The small molecule below binds the protein below.
Small molecule (SMILES): CC(=O)N[C@@H]1[C@@H](O)[C@H](O)[C@@H](CO)O[C@H]1O

Sequence of chain 1.K:
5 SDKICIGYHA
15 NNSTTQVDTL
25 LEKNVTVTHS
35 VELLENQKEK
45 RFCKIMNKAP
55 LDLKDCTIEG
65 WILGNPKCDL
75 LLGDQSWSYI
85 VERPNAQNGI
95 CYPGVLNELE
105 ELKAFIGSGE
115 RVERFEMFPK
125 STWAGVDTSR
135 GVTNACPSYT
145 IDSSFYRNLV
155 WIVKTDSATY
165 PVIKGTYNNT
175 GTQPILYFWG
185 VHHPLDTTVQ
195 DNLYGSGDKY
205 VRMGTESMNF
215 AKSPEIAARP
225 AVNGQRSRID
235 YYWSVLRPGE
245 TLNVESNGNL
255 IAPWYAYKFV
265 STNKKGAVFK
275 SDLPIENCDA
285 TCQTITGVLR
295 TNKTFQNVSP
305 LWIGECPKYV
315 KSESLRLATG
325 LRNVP

Binding-site contacts:
Ligand atom O5 contacts residue ASN28 of chain 1.K at 2.3 Å (h-bond).
Ligand atom C5 contacts residue ASN28 of chain 1.K at 3.3 Å.
Ligand atom C2 contacts residue GLN20 of chain 1.K at 4.5 Å.
Ligand atom C5 contacts residue GLN20 of chain 1.K at 4.5 Å.
Ligand atom C1 contacts residue GLN20 of chain 1.K at 3.4 Å.
Ligand atom O6 contacts residue ASN28 of chain 1.K at 4.1 Å.
Ligand atom O5 contacts residue GLN20 of chain 1.K at 4.2 Å.
Ligand atom N2 contacts residue ASN28 of chain 1.K at 3.4 Å (h-bond).
Ligand atom N2 contacts residue GLN20 of chain 1.K at 4.5 Å.
Ligand atom C6 contacts residue ASN28 of chain 1.K at 4.3 Å.
Ligand atom C2 contacts residue ASN28 of chain 1.K at 2.9 Å.
Ligand atom C4 contacts residue ASN28 of chain 1.K at 4.3 Å.
Ligand atom C1 contacts residue ASN28 of chain 1.K at 1.5 Å.
Ligand atom C3 contacts residue ASN28 of chain 1.K at 4.0 Å.